Sequence of chain 1.A:
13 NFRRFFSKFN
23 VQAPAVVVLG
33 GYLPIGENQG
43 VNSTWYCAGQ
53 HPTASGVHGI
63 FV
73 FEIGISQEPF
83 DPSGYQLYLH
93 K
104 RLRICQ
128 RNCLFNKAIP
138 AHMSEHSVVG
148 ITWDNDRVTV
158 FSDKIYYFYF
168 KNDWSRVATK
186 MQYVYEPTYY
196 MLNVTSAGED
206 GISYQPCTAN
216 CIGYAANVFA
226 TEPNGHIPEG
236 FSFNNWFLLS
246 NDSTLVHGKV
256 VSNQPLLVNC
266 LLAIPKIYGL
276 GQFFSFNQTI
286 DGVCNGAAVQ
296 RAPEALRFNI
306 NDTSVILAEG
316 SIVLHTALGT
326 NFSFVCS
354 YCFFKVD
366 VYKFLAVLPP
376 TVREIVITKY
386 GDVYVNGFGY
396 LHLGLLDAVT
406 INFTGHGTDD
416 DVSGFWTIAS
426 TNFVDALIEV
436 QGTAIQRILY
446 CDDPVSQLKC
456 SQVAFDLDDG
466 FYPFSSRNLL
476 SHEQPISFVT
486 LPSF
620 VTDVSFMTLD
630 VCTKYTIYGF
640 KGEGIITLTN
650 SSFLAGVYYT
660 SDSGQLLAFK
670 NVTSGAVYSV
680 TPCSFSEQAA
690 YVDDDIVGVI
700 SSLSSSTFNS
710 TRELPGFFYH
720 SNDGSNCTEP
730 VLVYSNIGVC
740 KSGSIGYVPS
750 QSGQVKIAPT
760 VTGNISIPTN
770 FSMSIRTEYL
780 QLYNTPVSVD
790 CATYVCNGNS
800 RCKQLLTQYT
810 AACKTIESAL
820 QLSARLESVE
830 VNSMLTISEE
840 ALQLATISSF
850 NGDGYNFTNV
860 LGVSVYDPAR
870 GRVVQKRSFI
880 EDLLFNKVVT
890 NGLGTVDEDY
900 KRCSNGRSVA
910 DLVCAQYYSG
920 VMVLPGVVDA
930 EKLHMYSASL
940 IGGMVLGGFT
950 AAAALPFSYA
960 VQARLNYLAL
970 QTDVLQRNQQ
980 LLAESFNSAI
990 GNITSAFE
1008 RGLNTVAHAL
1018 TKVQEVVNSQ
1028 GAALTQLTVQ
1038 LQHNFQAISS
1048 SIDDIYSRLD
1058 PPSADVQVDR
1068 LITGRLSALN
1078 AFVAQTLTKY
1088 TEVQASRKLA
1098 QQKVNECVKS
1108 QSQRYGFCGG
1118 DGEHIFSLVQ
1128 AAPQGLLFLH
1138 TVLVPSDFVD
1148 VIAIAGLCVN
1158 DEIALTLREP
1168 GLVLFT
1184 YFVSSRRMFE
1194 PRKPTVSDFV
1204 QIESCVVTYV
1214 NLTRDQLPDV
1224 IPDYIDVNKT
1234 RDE

A small-molecule ligand and the protein it binds are described below.
Small molecule (SMILES): CC(=O)N[C@H]1[C@H](O[C@H]2[C@H](O)[C@@H](NC(C)=O)CO[C@@H]2CO)O[C@H](CO)[C@@H](O)[C@@H]1O

Binding-site contacts:
Ligand atom C4 contacts residue ASN855 of chain 1.A at 4.2 Å.
Ligand atom O5 contacts residue ASN858 of chain 1.A at 4.0 Å.
Ligand atom C3 contacts residue ASN855 of chain 1.A at 3.8 Å.
Ligand atom C6 contacts residue THR857 of chain 1.A at 4.3 Å.
Ligand atom O6 contacts residue THR857 of chain 1.A at 3.4 Å.
Ligand atom O5 contacts residue ASN855 of chain 1.A at 2.4 Å (h-bond).
Ligand atom C5 contacts residue THR857 of chain 1.A at 4.1 Å.
Ligand atom C5 contacts residue ASN855 of chain 1.A at 3.6 Å.
Ligand atom C8 contacts residue ASN855 of chain 1.A at 3.9 Å.
Ligand atom O5 contacts residue THR857 of chain 1.A at 4.2 Å.
Ligand atom O7 contacts residue ASN855 of chain 1.A at 4.5 Å.
Ligand atom C7 contacts residue ASN855 of chain 1.A at 3.6 Å.
Ligand atom C2 contacts residue ASN855 of chain 1.A at 2.5 Å.
Ligand atom N2 contacts residue ASN855 of chain 1.A at 2.9 Å (h-bond).
Ligand atom C8 contacts residue THR857 of chain 1.A at 4.5 Å.
Ligand atom C1 contacts residue THR857 of chain 1.A at 4.2 Å.
Ligand atom O6 contacts residue ASN858 of chain 1.A at 2.9 Å (h-bond).
Ligand atom C6 contacts residue ASN858 of chain 1.A at 3.7 Å.
Ligand atom C1 contacts residue ASN855 of chain 1.A at 1.4 Å.